Binding-site contacts:
Ligand atom C4 contacts residue GLY117 of chain 3.A at 4.4 Å.
Ligand atom C6 contacts residue SER287 of chain 3.A at 4.3 Å.
Ligand atom C2 contacts residue QRH1 of chain 3.J at 3.8 Å.
Ligand atom C5 contacts residue QRH1 of chain 3.J at 3.5 Å.
Ligand atom O2 contacts residue HIS438 of chain 3.A at 3.1 Å (h-bond).
Ligand atom O2 contacts residue SER198 of chain 3.A at 3.3 Å (h-bond).
Ligand atom C3 contacts residue TRP231 of chain 3.A at 3.5 Å (hydrophobic).
Ligand atom C3 contacts residue QRH1 of chain 3.J at 4.4 Å.
Ligand atom C2 contacts residue SER198 of chain 3.A at 2.9 Å.
Ligand atom C5 contacts residue VAL288 of chain 3.A at 3.8 Å (hydrophobic).
Ligand atom O1 contacts residue ALA199 of chain 3.A at 2.9 Å (h-bond).
Ligand atom C2 contacts residue HIS438 of chain 3.A at 3.9 Å.
Ligand atom C4 contacts residue LEU286 of chain 3.A at 4.1 Å (hydrophobic).
Ligand atom C4 contacts residue TRP231 of chain 3.A at 3.7 Å (hydrophobic).
Ligand atom C5 contacts residue TRP231 of chain 3.A at 4.0 Å (hydrophobic).
Ligand atom O2 contacts residue GLY117 of chain 3.A at 3.9 Å.
Ligand atom O1 contacts residue GLY115 of chain 3.A at 4.2 Å.
Ligand atom O1 contacts residue GLY117 of chain 3.A at 2.6 Å (h-bond).
Ligand atom C2 contacts residue ALA199 of chain 3.A at 3.8 Å (hydrophobic).
Ligand atom C4 contacts residue QRH1 of chain 3.J at 3.5 Å.
Ligand atom C3 contacts residue GLY117 of chain 3.A at 3.9 Å.
Ligand atom O1 contacts residue SER198 of chain 3.A at 2.1 Å (h-bond).
Ligand atom C2 contacts residue GLY117 of chain 3.A at 3.2 Å.
Ligand atom C6 contacts residue QRH1 of chain 3.J at 3.4 Å.
Ligand atom C6 contacts residue TRP231 of chain 3.A at 4.2 Å (hydrophobic).
Ligand atom C5 contacts residue GLY117 of chain 3.A at 3.6 Å.
Ligand atom C6 contacts residue LEU286 of chain 3.A at 3.0 Å (hydrophobic).
Ligand atom O2 contacts residue QRH1 of chain 3.J at 3.1 Å.
Ligand atom C4 contacts residue PHE398 of chain 3.A at 3.9 Å (hydrophobic).
Ligand atom C3 contacts residue PHE398 of chain 3.A at 4.2 Å (hydrophobic).
Ligand atom C5 contacts residue LEU286 of chain 3.A at 4.3 Å (hydrophobic).
Ligand atom C3 contacts residue SER198 of chain 3.A at 4.0 Å.
Ligand atom C4 contacts residue PHE329 of chain 3.A at 4.5 Å (hydrophobic).
Ligand atom C6 contacts residue VAL288 of chain 3.A at 3.8 Å (hydrophobic).
Ligand atom O1 contacts residue GLY116 of chain 3.A at 3.1 Å (h-bond).
Ligand atom C6 contacts residue PHE329 of chain 3.A at 4.5 Å (hydrophobic).
Ligand atom C2 contacts residue GLY116 of chain 3.A at 4.1 Å.
Ligand atom C3 contacts residue ALA199 of chain 3.A at 4.1 Å (hydrophobic).
Ligand atom O2 contacts residue PHE329 of chain 3.A at 4.5 Å.
Ligand atom O2 contacts residue GLY116 of chain 3.A at 4.5 Å.

Sequence of chain 3.A:
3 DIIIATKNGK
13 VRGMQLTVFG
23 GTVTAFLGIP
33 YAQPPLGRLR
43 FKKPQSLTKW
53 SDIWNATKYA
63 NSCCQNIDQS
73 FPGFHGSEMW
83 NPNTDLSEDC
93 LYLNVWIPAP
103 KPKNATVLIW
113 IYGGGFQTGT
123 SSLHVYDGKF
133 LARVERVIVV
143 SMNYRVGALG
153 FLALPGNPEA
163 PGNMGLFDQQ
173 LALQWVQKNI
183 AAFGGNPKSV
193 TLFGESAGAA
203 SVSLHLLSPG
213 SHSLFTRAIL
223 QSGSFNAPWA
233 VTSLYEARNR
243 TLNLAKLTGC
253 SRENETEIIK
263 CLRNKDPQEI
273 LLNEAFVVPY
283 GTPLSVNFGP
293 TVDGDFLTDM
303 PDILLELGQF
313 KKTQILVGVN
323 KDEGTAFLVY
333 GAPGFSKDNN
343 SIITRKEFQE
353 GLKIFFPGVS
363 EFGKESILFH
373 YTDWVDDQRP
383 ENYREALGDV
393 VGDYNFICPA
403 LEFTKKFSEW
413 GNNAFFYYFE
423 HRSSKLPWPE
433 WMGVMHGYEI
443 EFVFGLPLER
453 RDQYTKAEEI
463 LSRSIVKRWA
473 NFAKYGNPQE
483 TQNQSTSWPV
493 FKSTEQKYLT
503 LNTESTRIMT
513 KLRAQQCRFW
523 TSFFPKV

A small-molecule ligand and the protein it binds are described below.
Small molecule (SMILES): CCCCC(=O)O